Sequence of chain 8.A:
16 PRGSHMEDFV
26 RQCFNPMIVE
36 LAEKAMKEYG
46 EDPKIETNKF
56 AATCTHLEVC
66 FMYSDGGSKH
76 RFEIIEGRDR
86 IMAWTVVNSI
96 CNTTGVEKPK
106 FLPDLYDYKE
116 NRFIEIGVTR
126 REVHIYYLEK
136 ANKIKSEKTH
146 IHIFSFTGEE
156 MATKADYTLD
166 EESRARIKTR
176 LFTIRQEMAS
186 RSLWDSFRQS

A protein and the small-molecule ligand that binds it are described below.
Small molecule (SMILES): C[C@H](C[C@@H](C[C@H](C[C@@H](C[C@@H](CCN1CCCC1=O)N1CCCC1=O)N1CCCC1=O)N1CCCC1=O)N1CCCC1=O)N1CCCC1=O

Binding-site contacts:
Ligand atom C35 contacts residue GLU81 of chain 8.A at 3.9 Å.
Ligand atom C06 contacts residue MET32 of chain 8.A at 3.7 Å (hydrophobic).
Ligand atom O03 contacts residue PHE66 of chain 8.A at 4.2 Å.
Ligand atom C29 contacts residue PHE66 of chain 8.A at 4.0 Å (hydrophobic).
Ligand atom C41 contacts residue ARG83 of chain 8.A at 4.4 Å.
Ligand atom C04 contacts residue MET32 of chain 8.A at 3.8 Å (hydrophobic).
Ligand atom C04 contacts residue PHE66 of chain 8.A at 3.7 Å (hydrophobic).
Ligand atom C28 contacts residue PHE66 of chain 8.A at 3.9 Å (hydrophobic).
Ligand atom C36 contacts residue GLU81 of chain 8.A at 4.1 Å.
Ligand atom C36 contacts residue ARG83 of chain 8.A at 4.3 Å.
Ligand atom O03 contacts residue ASN30 of chain 8.A at 4.1 Å.
Ligand atom C35 contacts residue PHE66 of chain 8.A at 3.7 Å (hydrophobic).
Ligand atom C02 contacts residue MET32 of chain 8.A at 4.5 Å (hydrophobic).
Ligand atom O06 contacts residue ILE79 of chain 8.A at 4.0 Å.
Ligand atom C26 contacts residue PHE66 of chain 8.A at 4.0 Å (hydrophobic).
Ligand atom C35 contacts residue GLY82 of chain 8.A at 4.0 Å.
Ligand atom O03 contacts residue MET32 of chain 8.A at 4.1 Å.
Ligand atom C27 contacts residue PHE66 of chain 8.A at 4.2 Å (hydrophobic).
Ligand atom C05 contacts residue MET32 of chain 8.A at 4.4 Å (hydrophobic).
Ligand atom C34 contacts residue PHE66 of chain 8.A at 4.1 Å (hydrophobic).
Ligand atom C36 contacts residue ILE79 of chain 8.A at 4.0 Å (hydrophobic).
Ligand atom N04 contacts residue PHE66 of chain 8.A at 4.1 Å.
Ligand atom C33 contacts residue ILE79 of chain 8.A at 4.1 Å (hydrophobic).